Sequence of chain 1.C:
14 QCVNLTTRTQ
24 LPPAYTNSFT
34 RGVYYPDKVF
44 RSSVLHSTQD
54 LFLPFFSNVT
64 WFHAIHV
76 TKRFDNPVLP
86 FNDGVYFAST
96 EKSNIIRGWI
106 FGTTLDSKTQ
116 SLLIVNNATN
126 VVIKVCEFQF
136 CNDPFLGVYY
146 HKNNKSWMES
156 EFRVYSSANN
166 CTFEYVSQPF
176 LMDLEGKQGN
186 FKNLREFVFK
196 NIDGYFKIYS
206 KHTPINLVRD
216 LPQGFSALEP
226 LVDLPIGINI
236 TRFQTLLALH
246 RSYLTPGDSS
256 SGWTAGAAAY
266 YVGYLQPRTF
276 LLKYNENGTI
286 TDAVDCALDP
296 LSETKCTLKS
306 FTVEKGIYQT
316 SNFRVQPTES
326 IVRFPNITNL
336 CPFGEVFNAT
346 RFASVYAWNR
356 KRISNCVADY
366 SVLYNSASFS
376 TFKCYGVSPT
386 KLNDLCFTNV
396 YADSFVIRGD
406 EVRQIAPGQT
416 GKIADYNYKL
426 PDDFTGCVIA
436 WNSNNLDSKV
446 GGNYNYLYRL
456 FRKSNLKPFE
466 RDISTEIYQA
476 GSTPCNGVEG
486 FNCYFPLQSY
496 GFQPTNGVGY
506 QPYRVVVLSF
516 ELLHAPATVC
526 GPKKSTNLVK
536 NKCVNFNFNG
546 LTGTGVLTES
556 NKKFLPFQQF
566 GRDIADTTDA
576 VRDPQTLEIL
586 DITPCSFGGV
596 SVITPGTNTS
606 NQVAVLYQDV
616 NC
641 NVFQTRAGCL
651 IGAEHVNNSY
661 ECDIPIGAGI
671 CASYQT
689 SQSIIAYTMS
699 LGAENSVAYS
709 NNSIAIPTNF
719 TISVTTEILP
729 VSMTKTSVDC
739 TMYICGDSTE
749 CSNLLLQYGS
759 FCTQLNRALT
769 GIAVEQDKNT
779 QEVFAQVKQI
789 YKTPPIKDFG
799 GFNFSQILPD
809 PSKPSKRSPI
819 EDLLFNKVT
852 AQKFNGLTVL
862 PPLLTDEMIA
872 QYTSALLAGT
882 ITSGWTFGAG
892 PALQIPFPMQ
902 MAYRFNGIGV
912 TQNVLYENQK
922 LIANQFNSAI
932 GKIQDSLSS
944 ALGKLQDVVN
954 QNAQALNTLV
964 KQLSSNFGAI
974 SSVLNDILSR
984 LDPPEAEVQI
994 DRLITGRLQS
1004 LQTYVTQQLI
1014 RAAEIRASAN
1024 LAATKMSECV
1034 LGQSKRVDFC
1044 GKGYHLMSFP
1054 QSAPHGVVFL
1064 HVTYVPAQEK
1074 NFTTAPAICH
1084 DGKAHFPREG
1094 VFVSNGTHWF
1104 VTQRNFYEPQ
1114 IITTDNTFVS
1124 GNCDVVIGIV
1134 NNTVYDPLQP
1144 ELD

Sequence of chain 1.A:
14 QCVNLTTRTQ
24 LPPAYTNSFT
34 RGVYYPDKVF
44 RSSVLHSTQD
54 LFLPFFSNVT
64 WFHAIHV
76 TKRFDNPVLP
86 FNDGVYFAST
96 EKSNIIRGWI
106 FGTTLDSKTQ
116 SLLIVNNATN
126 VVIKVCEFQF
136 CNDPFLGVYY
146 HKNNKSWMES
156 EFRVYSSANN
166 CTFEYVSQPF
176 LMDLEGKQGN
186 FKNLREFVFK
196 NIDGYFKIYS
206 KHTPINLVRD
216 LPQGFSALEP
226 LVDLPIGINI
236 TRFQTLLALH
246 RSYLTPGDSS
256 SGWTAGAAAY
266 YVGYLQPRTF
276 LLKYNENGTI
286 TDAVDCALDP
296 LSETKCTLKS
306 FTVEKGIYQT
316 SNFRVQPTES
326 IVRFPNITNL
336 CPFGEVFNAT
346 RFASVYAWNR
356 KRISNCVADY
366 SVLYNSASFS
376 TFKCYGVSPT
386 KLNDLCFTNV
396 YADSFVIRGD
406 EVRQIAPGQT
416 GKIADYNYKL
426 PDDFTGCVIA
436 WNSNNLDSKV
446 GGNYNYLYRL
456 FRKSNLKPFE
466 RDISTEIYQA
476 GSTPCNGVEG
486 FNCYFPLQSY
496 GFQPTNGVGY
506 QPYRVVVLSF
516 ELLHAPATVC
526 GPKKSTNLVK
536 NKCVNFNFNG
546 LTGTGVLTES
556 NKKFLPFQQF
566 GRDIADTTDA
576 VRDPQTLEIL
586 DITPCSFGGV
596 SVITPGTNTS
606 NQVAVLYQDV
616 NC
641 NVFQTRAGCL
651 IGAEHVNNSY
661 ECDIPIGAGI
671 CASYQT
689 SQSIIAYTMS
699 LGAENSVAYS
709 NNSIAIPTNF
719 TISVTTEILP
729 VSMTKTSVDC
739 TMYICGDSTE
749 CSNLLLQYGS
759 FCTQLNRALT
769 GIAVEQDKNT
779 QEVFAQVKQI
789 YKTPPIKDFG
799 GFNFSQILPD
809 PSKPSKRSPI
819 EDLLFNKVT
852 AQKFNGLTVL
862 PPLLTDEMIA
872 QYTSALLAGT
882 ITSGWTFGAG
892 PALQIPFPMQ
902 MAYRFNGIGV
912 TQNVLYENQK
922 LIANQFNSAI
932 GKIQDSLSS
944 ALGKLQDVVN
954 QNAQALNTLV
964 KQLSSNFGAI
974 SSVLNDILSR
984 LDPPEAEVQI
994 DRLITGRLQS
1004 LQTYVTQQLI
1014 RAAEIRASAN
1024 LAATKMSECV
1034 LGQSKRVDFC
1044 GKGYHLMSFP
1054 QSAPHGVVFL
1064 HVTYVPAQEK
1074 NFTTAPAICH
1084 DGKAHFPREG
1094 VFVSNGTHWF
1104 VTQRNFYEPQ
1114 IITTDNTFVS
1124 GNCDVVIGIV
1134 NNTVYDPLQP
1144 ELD

Binding-site contacts:
Ligand atom C5 contacts residue ASN709 of chain 1.C at 3.7 Å.
Ligand atom N2 contacts residue ASN709 of chain 1.C at 2.9 Å (h-bond).
Ligand atom C7 contacts residue ASN709 of chain 1.C at 3.5 Å.
Ligand atom O5 contacts residue ASP796 of chain 1.A at 4.1 Å.
Ligand atom O7 contacts residue ASN709 of chain 1.C at 3.8 Å.
Ligand atom C8 contacts residue ASN710 of chain 1.C at 4.0 Å.
Ligand atom O6 contacts residue ASP796 of chain 1.A at 4.0 Å.
Ligand atom O5 contacts residue ASN709 of chain 1.C at 2.4 Å (h-bond).
Ligand atom C3 contacts residue ASN709 of chain 1.C at 3.8 Å.
Ligand atom C1 contacts residue ASN709 of chain 1.C at 1.4 Å.
Ligand atom C2 contacts residue ASN709 of chain 1.C at 2.5 Å.
Ligand atom C4 contacts residue ASN709 of chain 1.C at 4.2 Å.

A small-molecule ligand and the protein it binds are described below.
Small molecule (SMILES): CC(=O)N[C@@H]1[C@@H](O)[C@H](O)[C@@H](CO)O[C@H]1O